Sequence of chain 1.B:
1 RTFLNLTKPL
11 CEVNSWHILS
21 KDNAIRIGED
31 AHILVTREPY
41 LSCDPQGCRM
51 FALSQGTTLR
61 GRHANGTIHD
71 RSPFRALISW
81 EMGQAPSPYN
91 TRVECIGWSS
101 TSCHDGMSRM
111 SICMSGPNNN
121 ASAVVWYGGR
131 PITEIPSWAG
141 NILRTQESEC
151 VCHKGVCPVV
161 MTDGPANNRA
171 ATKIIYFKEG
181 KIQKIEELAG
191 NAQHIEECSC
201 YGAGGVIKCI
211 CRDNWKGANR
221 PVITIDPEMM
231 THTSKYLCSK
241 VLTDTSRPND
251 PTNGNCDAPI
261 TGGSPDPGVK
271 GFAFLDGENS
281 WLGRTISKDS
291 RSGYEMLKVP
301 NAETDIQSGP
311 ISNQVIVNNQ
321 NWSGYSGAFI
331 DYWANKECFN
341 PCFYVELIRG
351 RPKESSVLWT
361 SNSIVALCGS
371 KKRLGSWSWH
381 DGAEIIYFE

Binding-site contacts:
Ligand atom O6 contacts residue GLY375 of chain 1.A at 3.9 Å.
Ligand atom C3 contacts residue ASN120 of chain 1.B at 3.9 Å.
Ligand atom C4 contacts residue ASN120 of chain 1.B at 4.3 Å.
Ligand atom O5 contacts residue ARG373 of chain 1.A at 4.4 Å.
Ligand atom N2 contacts residue ASN120 of chain 1.B at 3.0 Å (h-bond).
Ligand atom C8 contacts residue ASN120 of chain 1.B at 4.5 Å.
Ligand atom C5 contacts residue ARG373 of chain 1.A at 4.0 Å.
Ligand atom O6 contacts residue ARG373 of chain 1.A at 4.3 Å.
Ligand atom O6 contacts residue NAG1 of chain 1.V at 3.1 Å.
Ligand atom O5 contacts residue LEU374 of chain 1.A at 4.2 Å.
Ligand atom C7 contacts residue ASN120 of chain 1.B at 3.3 Å.
Ligand atom C5 contacts residue ASN120 of chain 1.B at 4.4 Å.
Ligand atom C5 contacts residue NAG1 of chain 1.V at 4.0 Å.
Ligand atom C6 contacts residue NAG1 of chain 1.V at 3.5 Å.
Ligand atom C3 contacts residue NAG1 of chain 1.V at 3.7 Å.
Ligand atom O5 contacts residue GLY375 of chain 1.A at 3.6 Å.
Ligand atom C5 contacts residue LEU374 of chain 1.A at 4.3 Å (hydrophobic).
Ligand atom C4 contacts residue NAG1 of chain 1.V at 3.0 Å.
Ligand atom C8 contacts residue ASN119 of chain 1.B at 4.2 Å.
Ligand atom C1 contacts residue ASN120 of chain 1.B at 2.8 Å.
Ligand atom O6 contacts residue LEU374 of chain 1.A at 2.5 Å (h-bond).
Ligand atom C6 contacts residue LEU374 of chain 1.A at 3.2 Å (hydrophobic).
Ligand atom O4 contacts residue NAG1 of chain 1.V at 2.1 Å.
Ligand atom C6 contacts residue GLY375 of chain 1.A at 4.1 Å.
Ligand atom O3 contacts residue ASN120 of chain 1.B at 4.4 Å.
Ligand atom O5 contacts residue ASN120 of chain 1.B at 3.2 Å (h-bond).
Ligand atom C2 contacts residue ASN120 of chain 1.B at 2.6 Å.
Ligand atom O3 contacts residue NAG1 of chain 1.V at 3.4 Å (h-bond).
Ligand atom O7 contacts residue ASN119 of chain 1.B at 4.2 Å.
Ligand atom C6 contacts residue ARG373 of chain 1.A at 3.6 Å.
Ligand atom O7 contacts residue ASN120 of chain 1.B at 3.1 Å (h-bond).

The protein below binds the small molecule below.
Small molecule (SMILES): CC(=O)N[C@@H]1[C@@H](O)[C@H](O)[C@@H](CO)O[C@H]1O

Sequence of chain 1.A:
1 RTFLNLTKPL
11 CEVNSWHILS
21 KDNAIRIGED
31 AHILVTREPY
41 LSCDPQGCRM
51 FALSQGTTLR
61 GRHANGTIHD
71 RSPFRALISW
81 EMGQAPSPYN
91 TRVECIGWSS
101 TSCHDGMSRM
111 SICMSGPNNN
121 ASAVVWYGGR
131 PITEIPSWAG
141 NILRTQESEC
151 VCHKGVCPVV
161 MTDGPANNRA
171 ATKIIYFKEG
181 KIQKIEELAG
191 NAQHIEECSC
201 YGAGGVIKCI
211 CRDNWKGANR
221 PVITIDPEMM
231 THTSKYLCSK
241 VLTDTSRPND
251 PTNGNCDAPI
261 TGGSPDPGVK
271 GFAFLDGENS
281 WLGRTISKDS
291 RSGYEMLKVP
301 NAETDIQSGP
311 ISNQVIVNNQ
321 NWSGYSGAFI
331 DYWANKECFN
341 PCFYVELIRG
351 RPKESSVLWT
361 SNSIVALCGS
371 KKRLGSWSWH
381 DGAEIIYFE